Binding-site contacts:
Ligand atom C10 contacts residue MET105 of chain 11.A at 3.5 Å (hydrophobic).
Ligand atom C10 contacts residue ASN106 of chain 11.A at 3.7 Å.
Ligand atom C13 contacts residue HIS138 of chain 3.A at 3.6 Å.
Ligand atom C1 contacts residue LEU102 of chain 11.A at 3.7 Å (hydrophobic).
Ligand atom C10 contacts residue LEU102 of chain 11.A at 3.7 Å (hydrophobic).
Ligand atom O11 contacts residue GLU134 of chain 3.A at 3.6 Å.
Ligand atom N7 contacts residue HIS138 of chain 3.A at 3.8 Å.
Ligand atom C13 contacts residue ASP72 of chain 11.A at 3.8 Å.
Ligand atom C5 contacts residue MET74 of chain 11.A at 3.5 Å (hydrophobic).
Ligand atom N23 contacts residue SER39 of chain 11.A at 2.8 Å (h-bond).
Ligand atom C14 contacts residue SER71 of chain 11.A at 3.5 Å.
Ligand atom C21 contacts residue ALA37 of chain 11.A at 3.7 Å (hydrophobic).
Ligand atom N9 contacts residue LEU73 of chain 11.A at 3.6 Å.
Ligand atom C18 contacts residue ALA37 of chain 11.A at 3.5 Å (hydrophobic).
Ligand atom N23 contacts residue ALA38 of chain 11.A at 3.4 Å (h-bond).
Ligand atom CL contacts residue MET74 of chain 11.A at 3.8 Å.
Ligand atom N6 contacts residue MET74 of chain 11.A at 3.8 Å.
Ligand atom C19 contacts residue ALA37 of chain 11.A at 3.5 Å (hydrophobic).
Ligand atom C15 contacts residue PHE70 of chain 11.A at 3.8 Å (hydrophobic).
Ligand atom C14 contacts residue PHE70 of chain 11.A at 3.8 Å (hydrophobic).
Ligand atom C20 contacts residue SER39 of chain 11.A at 3.9 Å.
Ligand atom C15 contacts residue SER39 of chain 11.A at 3.8 Å.
Ligand atom N4 contacts residue MET74 of chain 11.A at 3.8 Å.
Ligand atom C8 contacts residue HIS138 of chain 3.A at 3.9 Å.
Ligand atom C16 contacts residue ALA37 of chain 11.A at 3.7 Å (hydrophobic).
Ligand atom C10 contacts residue VAL135 of chain 3.A at 3.7 Å (hydrophobic).
Ligand atom C17 contacts residue PHE70 of chain 11.A at 3.7 Å (hydrophobic).
Ligand atom N9 contacts residue MET74 of chain 11.A at 2.9 Å (h-bond).
Ligand atom C15 contacts residue SER71 of chain 11.A at 3.8 Å.
Ligand atom C15 contacts residue ALA37 of chain 11.A at 3.8 Å (hydrophobic).
Ligand atom C2 contacts residue LEU102 of chain 11.A at 3.7 Å (hydrophobic).
Ligand atom N6 contacts residue LEU73 of chain 11.A at 3.7 Å.
Ligand atom CL contacts residue GLY9 of chain 11.A at 3.5 Å.
Ligand atom C14 contacts residue HIS138 of chain 3.A at 3.8 Å.
Ligand atom C20 contacts residue ALA37 of chain 11.A at 3.7 Å (hydrophobic).
Ligand atom N12 contacts residue ASP72 of chain 11.A at 3.0 Å (salt-bridge).
Ligand atom C14 contacts residue ASP72 of chain 11.A at 3.2 Å.
Ligand atom C17 contacts residue ALA37 of chain 11.A at 3.6 Å (hydrophobic).
Ligand atom C8 contacts residue MET74 of chain 11.A at 3.8 Å (hydrophobic).
Ligand atom C19 contacts residue THR10 of chain 11.A at 3.7 Å.

Sequence of chain 3.A:
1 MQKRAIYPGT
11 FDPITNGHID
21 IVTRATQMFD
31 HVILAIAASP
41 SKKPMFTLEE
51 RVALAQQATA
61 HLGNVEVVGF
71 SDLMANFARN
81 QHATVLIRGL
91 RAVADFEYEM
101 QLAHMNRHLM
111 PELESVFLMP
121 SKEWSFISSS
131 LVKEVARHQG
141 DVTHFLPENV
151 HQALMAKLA

Sequence of chain 11.A:
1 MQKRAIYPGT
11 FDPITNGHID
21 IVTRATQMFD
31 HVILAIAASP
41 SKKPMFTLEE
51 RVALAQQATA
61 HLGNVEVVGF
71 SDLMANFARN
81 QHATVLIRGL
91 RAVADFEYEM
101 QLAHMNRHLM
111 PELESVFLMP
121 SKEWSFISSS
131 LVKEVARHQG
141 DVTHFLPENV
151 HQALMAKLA

A small-molecule ligand and the protein it binds are described below.
Small molecule (SMILES): CC1=Nc2nc(N[C@H](CC#N)c3cccc(Cl)c3)nn2C(=O)C1